Binding-site contacts:
Ligand atom N2 contacts residue ASN116 of chain 1.B at 2.9 Å (h-bond).
Ligand atom C8 contacts residue ASN116 of chain 1.B at 4.3 Å.
Ligand atom O7 contacts residue TYR133 of chain 1.B at 3.9 Å.
Ligand atom C2 contacts residue ASP288 of chain 1.B at 4.0 Å.
Ligand atom C3 contacts residue TYR133 of chain 1.B at 4.2 Å (hydrophobic).
Ligand atom O7 contacts residue VAL102 of chain 1.B at 3.6 Å.
Ligand atom C7 contacts residue ASN104 of chain 1.B at 4.3 Å.
Ligand atom C8 contacts residue ASP288 of chain 1.B at 3.2 Å.
Ligand atom O5 contacts residue ASN116 of chain 1.B at 2.3 Å (h-bond).
Ligand atom C1 contacts residue TYR133 of chain 1.B at 4.1 Å (hydrophobic).
Ligand atom N2 contacts residue TYR133 of chain 1.B at 4.4 Å.
Ligand atom C7 contacts residue ASP288 of chain 1.B at 3.5 Å.
Ligand atom O7 contacts residue ASN116 of chain 1.B at 3.1 Å (h-bond).
Ligand atom C7 contacts residue ASN116 of chain 1.B at 3.2 Å.
Ligand atom O7 contacts residue ASN104 of chain 1.B at 4.3 Å.
Ligand atom N2 contacts residue ASP288 of chain 1.B at 3.0 Å (salt-bridge).
Ligand atom C8 contacts residue LEU135 of chain 1.B at 4.0 Å (hydrophobic).
Ligand atom C8 contacts residue VAL102 of chain 1.B at 3.6 Å (hydrophobic).
Ligand atom C5 contacts residue ASN116 of chain 1.B at 3.6 Å.
Ligand atom C3 contacts residue ASP288 of chain 1.B at 3.9 Å.
Ligand atom C7 contacts residue VAL102 of chain 1.B at 4.0 Å (hydrophobic).
Ligand atom C2 contacts residue ASN116 of chain 1.B at 2.5 Å.
Ligand atom C3 contacts residue ASN116 of chain 1.B at 3.8 Å.
Ligand atom C4 contacts residue ASN116 of chain 1.B at 4.2 Å.
Ligand atom C8 contacts residue ASN104 of chain 1.B at 3.6 Å.
Ligand atom C5 contacts residue TYR133 of chain 1.B at 4.5 Å (hydrophobic).
Ligand atom O3 contacts residue ASP288 of chain 1.B at 3.5 Å (salt-bridge).
Ligand atom C1 contacts residue ASN116 of chain 1.B at 1.4 Å.

Sequence of chain 1.B:
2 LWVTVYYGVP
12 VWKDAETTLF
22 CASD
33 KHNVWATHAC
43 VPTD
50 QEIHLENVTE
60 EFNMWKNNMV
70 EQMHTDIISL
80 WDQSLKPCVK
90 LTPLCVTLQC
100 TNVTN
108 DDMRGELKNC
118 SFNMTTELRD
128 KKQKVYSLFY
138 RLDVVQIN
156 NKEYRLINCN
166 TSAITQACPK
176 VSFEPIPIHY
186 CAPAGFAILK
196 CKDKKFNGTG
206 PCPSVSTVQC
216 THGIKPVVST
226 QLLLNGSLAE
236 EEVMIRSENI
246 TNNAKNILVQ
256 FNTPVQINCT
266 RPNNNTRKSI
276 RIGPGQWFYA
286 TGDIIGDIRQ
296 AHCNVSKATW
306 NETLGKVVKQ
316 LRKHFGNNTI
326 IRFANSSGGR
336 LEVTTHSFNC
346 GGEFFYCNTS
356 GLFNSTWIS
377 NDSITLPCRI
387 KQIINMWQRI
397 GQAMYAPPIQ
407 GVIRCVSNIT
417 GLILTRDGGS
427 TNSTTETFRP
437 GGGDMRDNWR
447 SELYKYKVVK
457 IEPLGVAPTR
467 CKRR

The protein below binds the small molecule below.
Small molecule (SMILES): CC(=O)N[C@H]1[C@H](O[C@H]2[C@H](O)[C@@H](NC(C)=O)CO[C@@H]2CO)O[C@H](CO)[C@@H](O)[C@@H]1O